Binding-site contacts:
Ligand atom C7 contacts residue MET118 of chain 12.A at 4.0 Å (hydrophobic).
Ligand atom C1 contacts residue ASN67 of chain 12.A at 1.4 Å.
Ligand atom C8 contacts residue MET118 of chain 12.A at 3.8 Å (hydrophobic).
Ligand atom O5 contacts residue ASN67 of chain 12.A at 2.4 Å (h-bond).
Ligand atom C2 contacts residue ASN67 of chain 12.A at 2.5 Å.
Ligand atom N2 contacts residue ASN67 of chain 12.A at 2.9 Å (h-bond).
Ligand atom C4 contacts residue ASN67 of chain 12.A at 4.2 Å.
Ligand atom C8 contacts residue ASN67 of chain 12.A at 4.0 Å.
Ligand atom O7 contacts residue ASN67 of chain 12.A at 3.0 Å (h-bond).
Ligand atom C3 contacts residue ASN67 of chain 12.A at 3.8 Å.
Ligand atom O7 contacts residue MET118 of chain 12.A at 3.5 Å.
Ligand atom C8 contacts residue PHE90 of chain 12.A at 4.0 Å (hydrophobic).
Ligand atom C7 contacts residue ASN67 of chain 12.A at 3.2 Å.
Ligand atom C5 contacts residue ASN67 of chain 12.A at 3.7 Å.

A protein and the small-molecule ligand that binds it are described below.
Small molecule (SMILES): CC(=O)N[C@@H]1[C@@H](O)[C@H](O)[C@@H](CO)O[C@H]1O

Sequence of chain 12.A:
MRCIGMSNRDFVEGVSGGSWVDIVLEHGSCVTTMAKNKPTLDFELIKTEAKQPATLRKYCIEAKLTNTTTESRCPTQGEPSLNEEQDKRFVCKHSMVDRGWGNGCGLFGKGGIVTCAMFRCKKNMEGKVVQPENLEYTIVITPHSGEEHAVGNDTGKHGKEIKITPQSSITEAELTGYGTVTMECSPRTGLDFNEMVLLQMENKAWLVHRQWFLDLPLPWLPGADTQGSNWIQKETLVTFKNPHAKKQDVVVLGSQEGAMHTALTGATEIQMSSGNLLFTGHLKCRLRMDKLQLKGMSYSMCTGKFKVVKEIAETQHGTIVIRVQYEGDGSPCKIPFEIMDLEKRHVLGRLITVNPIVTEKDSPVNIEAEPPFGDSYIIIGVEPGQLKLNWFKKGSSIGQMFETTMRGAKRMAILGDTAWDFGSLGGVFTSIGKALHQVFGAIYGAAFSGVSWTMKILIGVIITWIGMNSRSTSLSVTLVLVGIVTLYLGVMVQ